This small molecule binds to this protein.
Small molecule (SMILES): CC(=O)N[C@H]1[C@H](O[C@H]2[C@H](O)[C@@H](NC(C)=O)CO[C@@H]2CO)O[C@H](CO)[C@@H](O)[C@@H]1O

Binding-site contacts:
Ligand atom C4 contacts residue ASN19 of chain 45.Q at 4.5 Å.
Ligand atom C8 contacts residue TYR17 of chain 45.Q at 4.3 Å (hydrophobic).
Ligand atom C5 contacts residue ASN19 of chain 45.Q at 3.3 Å.
Ligand atom C3 contacts residue ASN19 of chain 45.Q at 4.4 Å.
Ligand atom C2 contacts residue ASN19 of chain 45.Q at 3.4 Å.
Ligand atom C6 contacts residue ASN19 of chain 45.Q at 4.0 Å.
Ligand atom C1 contacts residue ASN19 of chain 45.Q at 1.9 Å.
Ligand atom N2 contacts residue ASN19 of chain 45.Q at 4.1 Å.
Ligand atom O6 contacts residue ASN19 of chain 45.Q at 4.3 Å.
Ligand atom O5 contacts residue ASN19 of chain 45.Q at 2.1 Å (h-bond).

Sequence of chain 45.Q:
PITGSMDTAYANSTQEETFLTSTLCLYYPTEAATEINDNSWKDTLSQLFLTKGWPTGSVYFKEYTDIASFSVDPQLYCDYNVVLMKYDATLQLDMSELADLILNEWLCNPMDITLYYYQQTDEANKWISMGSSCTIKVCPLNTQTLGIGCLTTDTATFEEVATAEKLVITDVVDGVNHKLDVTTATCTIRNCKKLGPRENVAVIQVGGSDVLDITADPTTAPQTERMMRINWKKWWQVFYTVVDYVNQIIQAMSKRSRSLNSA